A small-molecule ligand and the protein it binds are described below.
Small molecule (SMILES): NCC(=O)O

Binding-site contacts:
Ligand atom CA contacts residue GLY183 of chain 1.A at 3.4 Å.
Ligand atom C contacts residue GLY183 of chain 1.A at 3.6 Å.
Ligand atom O contacts residue GLY183 of chain 1.A at 3.9 Å.
Ligand atom N contacts residue GLY183 of chain 1.A at 3.2 Å.

Sequence of chain 1.A:
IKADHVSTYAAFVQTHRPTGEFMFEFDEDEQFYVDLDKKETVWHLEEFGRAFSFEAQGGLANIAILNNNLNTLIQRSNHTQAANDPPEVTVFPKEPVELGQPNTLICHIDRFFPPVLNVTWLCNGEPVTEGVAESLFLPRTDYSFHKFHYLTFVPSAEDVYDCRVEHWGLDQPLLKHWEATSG